Sequence of chain 1.B:
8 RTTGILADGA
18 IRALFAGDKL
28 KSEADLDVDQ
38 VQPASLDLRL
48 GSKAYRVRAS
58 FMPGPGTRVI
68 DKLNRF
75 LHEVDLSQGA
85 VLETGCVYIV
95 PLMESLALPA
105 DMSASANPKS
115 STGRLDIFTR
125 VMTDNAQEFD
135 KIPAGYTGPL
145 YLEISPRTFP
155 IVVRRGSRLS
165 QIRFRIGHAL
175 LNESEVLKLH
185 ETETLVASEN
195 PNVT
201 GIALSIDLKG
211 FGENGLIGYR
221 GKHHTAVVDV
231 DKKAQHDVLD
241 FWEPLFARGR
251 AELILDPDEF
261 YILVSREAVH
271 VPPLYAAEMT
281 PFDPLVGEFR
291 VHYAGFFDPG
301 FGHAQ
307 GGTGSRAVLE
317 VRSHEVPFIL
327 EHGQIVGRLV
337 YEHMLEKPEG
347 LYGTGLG

Binding-site contacts:
Ligand atom C contacts residue SER311 of chain 1.B at 3.6 Å.
Ligand atom C contacts residue TYR219 of chain 1.B at 3.7 Å (hydrophobic).
Ligand atom CG1 contacts residue TYR219 of chain 1.B at 4.0 Å (hydrophobic).
Ligand atom O contacts residue TYR219 of chain 1.B at 2.5 Å (h-bond).
Ligand atom CB contacts residue SER311 of chain 1.B at 3.6 Å.
Ligand atom CA contacts residue TYR219 of chain 1.B at 3.9 Å (hydrophobic).
Ligand atom CA contacts residue SER311 of chain 1.B at 3.4 Å.
Ligand atom CD contacts residue TYR219 of chain 1.B at 3.8 Å (hydrophobic).
Ligand atom OE1 contacts residue VAL264 of chain 1.B at 3.7 Å.
Ligand atom C contacts residue ARG118 of chain 1.B at 4.1 Å.
Ligand atom CG1 contacts residue VAL238 of chain 1.B at 3.8 Å (hydrophobic).
Ligand atom CA contacts residue LEU216 of chain 1.B at 3.8 Å (hydrophobic).
Ligand atom CG contacts residue TYR219 of chain 1.B at 3.8 Å (hydrophobic).
Ligand atom O contacts residue ILE262 of chain 1.B at 4.0 Å.
Ligand atom CD1 contacts residue LYS233 of chain 1.B at 3.5 Å.
Ligand atom O contacts residue LEU216 of chain 1.B at 3.7 Å.
Ligand atom C contacts residue TYR219 of chain 1.B at 4.0 Å (hydrophobic).
Ligand atom CG2 contacts residue VAL238 of chain 1.B at 3.9 Å (hydrophobic).
Ligand atom CG contacts residue TRP242 of chain 1.B at 3.5 Å (hydrophobic).
Ligand atom OE1 contacts residue GLY218 of chain 1.B at 3.9 Å.
Ligand atom CB contacts residue ILE262 of chain 1.B at 3.9 Å (hydrophobic).
Ligand atom OE1 contacts residue ILE217 of chain 1.B at 3.9 Å.
Ligand atom C contacts residue SER311 of chain 1.B at 3.8 Å.
Ligand atom C contacts residue ARG312 of chain 1.B at 3.8 Å.
Ligand atom OE2 contacts residue TYR219 of chain 1.B at 4.0 Å.
Ligand atom CA contacts residue ARG118 of chain 1.B at 4.0 Å.
Ligand atom N contacts residue LEU216 of chain 1.B at 3.9 Å.
Ligand atom CA contacts residue TYR219 of chain 1.B at 4.1 Å (hydrophobic).
Ligand atom O contacts residue ARG118 of chain 1.B at 3.2 Å (salt-bridge).
Ligand atom CD contacts residue VAL238 of chain 1.B at 3.5 Å (hydrophobic).
Ligand atom CB contacts residue TRP242 of chain 1.B at 3.5 Å (hydrophobic).
Ligand atom O contacts residue ARG118 of chain 1.B at 2.7 Å (salt-bridge).
Ligand atom CA contacts residue SER311 of chain 1.B at 4.0 Å.
Ligand atom CG1 contacts residue VAL314 of chain 1.B at 3.9 Å (hydrophobic).
Ligand atom N contacts residue ARG118 of chain 1.B at 3.7 Å.
Ligand atom C contacts residue ARG118 of chain 1.B at 3.8 Å.
Ligand atom N contacts residue SER311 of chain 1.B at 3.0 Å (h-bond).
Ligand atom CG contacts residue LEU216 of chain 1.B at 3.7 Å (hydrophobic).
Ligand atom C contacts residue ARG118 of chain 1.B at 3.8 Å.
Ligand atom N contacts residue TYR219 of chain 1.B at 3.7 Å.

A small-molecule ligand and the protein it binds are described below.
Small molecule (SMILES): CC(C)C[C@H](NC(=O)[C@@H]1CCCN1C(=O)[C@@H](NC(=O)[C@H](CCC(=O)O)NC(=O)[C@@H](N)C(C)C)C(C)C)C(=O)N[C@@H](C)C(=O)NCC(=O)N[C@@H](C)C(=O)N[C@H](C=O)C(C)C